Sequence of chain 1.A:
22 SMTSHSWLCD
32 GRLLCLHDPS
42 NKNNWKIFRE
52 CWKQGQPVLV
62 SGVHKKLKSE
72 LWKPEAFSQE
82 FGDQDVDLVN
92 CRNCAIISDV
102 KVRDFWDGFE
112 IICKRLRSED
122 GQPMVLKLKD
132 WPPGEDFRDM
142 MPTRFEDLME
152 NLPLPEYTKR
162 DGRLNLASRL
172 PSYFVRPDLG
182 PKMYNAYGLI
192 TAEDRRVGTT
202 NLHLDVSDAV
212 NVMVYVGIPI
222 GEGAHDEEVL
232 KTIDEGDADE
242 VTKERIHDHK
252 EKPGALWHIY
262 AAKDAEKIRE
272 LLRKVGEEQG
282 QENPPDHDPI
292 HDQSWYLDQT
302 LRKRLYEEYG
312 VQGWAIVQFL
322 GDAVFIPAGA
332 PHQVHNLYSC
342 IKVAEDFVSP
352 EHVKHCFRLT

The small molecule below binds the protein below.
Small molecule (SMILES): CNCc1ccncc1

Binding-site contacts:
Ligand atom C09 contacts residue MN1 of chain 1.H at 4.0 Å.
Ligand atom C06 contacts residue ASN212 of chain 1.A at 4.4 Å.
Ligand atom C01 contacts residue ASN212 of chain 1.A at 4.4 Å.
Ligand atom C05 contacts residue TYR185 of chain 1.A at 4.2 Å (hydrophobic).
Ligand atom C03 contacts residue TYR185 of chain 1.A at 3.5 Å (hydrophobic).
Ligand atom C05 contacts residue MN1 of chain 1.H at 4.2 Å.
Ligand atom C06 contacts residue TRP258 of chain 1.A at 3.9 Å (hydrophobic).
Ligand atom N02 contacts residue THR201 of chain 1.A at 4.4 Å.
Ligand atom C05 contacts residue ASN212 of chain 1.A at 3.9 Å.
Ligand atom C03 contacts residue VAL335 of chain 1.A at 4.1 Å (hydrophobic).
Ligand atom C04 contacts residue TYR185 of chain 1.A at 3.7 Å (hydrophobic).
Ligand atom C09 contacts residue THR201 of chain 1.A at 3.4 Å.
Ligand atom C04 contacts residue VAL335 of chain 1.A at 4.2 Å (hydrophobic).
Ligand atom N02 contacts residue VAL335 of chain 1.A at 4.0 Å.
Ligand atom N07 contacts residue HIS333 of chain 1.A at 3.2 Å (h-bond).
Ligand atom C09 contacts residue HIS204 of chain 1.A at 4.1 Å.
Ligand atom C01 contacts residue TYR185 of chain 1.A at 3.9 Å (hydrophobic).
Ligand atom N02 contacts residue TYR185 of chain 1.A at 3.5 Å.
Ligand atom N07 contacts residue ASP206 of chain 1.A at 4.2 Å.
Ligand atom C06 contacts residue VAL335 of chain 1.A at 4.4 Å (hydrophobic).
Ligand atom N02 contacts residue LYS343 of chain 1.A at 3.8 Å.
Ligand atom C01 contacts residue LYS343 of chain 1.A at 2.5 Å.
Ligand atom C06 contacts residue HIS204 of chain 1.A at 4.2 Å.
Ligand atom C08 contacts residue THR201 of chain 1.A at 3.8 Å.
Ligand atom C08 contacts residue HIS333 of chain 1.A at 4.3 Å.
Ligand atom C01 contacts residue VAL335 of chain 1.A at 3.5 Å (hydrophobic).
Ligand atom C08 contacts residue HIS204 of chain 1.A at 3.1 Å.
Ligand atom N07 contacts residue MN1 of chain 1.H at 1.9 Å.
Ligand atom C06 contacts residue MN1 of chain 1.H at 2.9 Å.
Ligand atom C03 contacts residue THR201 of chain 1.A at 3.1 Å.
Ligand atom N07 contacts residue TYR185 of chain 1.A at 4.0 Å.
Ligand atom C08 contacts residue TYR185 of chain 1.A at 3.5 Å (hydrophobic).
Ligand atom C09 contacts residue TYR185 of chain 1.A at 3.2 Å (hydrophobic).
Ligand atom C08 contacts residue MN1 of chain 1.H at 2.7 Å.
Ligand atom N07 contacts residue HIS204 of chain 1.A at 3.1 Å (h-bond).
Ligand atom C05 contacts residue VAL335 of chain 1.A at 3.7 Å (hydrophobic).
Ligand atom N02 contacts residue ASN212 of chain 1.A at 3.8 Å.
Ligand atom C04 contacts residue THR201 of chain 1.A at 3.7 Å.
Ligand atom C06 contacts residue HIS333 of chain 1.A at 3.5 Å.
Ligand atom C05 contacts residue TRP258 of chain 1.A at 3.8 Å (hydrophobic).